Sequence of chain 3.A:
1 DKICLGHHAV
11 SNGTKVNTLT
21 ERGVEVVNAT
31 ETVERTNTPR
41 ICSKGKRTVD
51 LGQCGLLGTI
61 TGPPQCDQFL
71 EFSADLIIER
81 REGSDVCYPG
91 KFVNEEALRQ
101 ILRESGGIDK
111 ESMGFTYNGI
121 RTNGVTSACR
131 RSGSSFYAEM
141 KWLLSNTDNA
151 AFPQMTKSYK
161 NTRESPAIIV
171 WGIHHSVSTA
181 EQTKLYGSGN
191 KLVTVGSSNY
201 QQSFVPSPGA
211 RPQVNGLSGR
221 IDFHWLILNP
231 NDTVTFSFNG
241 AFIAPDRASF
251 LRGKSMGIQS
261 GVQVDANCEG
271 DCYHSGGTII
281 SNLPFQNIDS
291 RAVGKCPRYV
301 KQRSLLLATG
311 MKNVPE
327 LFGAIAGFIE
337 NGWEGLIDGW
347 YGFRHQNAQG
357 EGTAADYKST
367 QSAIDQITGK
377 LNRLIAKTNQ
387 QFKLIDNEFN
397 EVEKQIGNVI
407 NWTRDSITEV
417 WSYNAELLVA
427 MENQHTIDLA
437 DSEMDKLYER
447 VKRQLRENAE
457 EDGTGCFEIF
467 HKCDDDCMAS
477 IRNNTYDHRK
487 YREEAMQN

This small molecule binds to this protein.
Small molecule (SMILES): CC(=O)N[C@@H]1[C@@H](O)[C@H](O)[C@@H](CO)O[C@H]1O

Binding-site contacts:
Ligand atom O5 contacts residue ALA29 of chain 3.A at 4.3 Å.
Ligand atom C2 contacts residue ASN28 of chain 3.A at 2.4 Å.
Ligand atom C1 contacts residue ASN28 of chain 3.A at 1.4 Å.
Ligand atom C3 contacts residue ASN28 of chain 3.A at 3.8 Å.
Ligand atom C7 contacts residue ASN28 of chain 3.A at 3.3 Å.
Ligand atom O7 contacts residue ASN28 of chain 3.A at 3.6 Å (h-bond).
Ligand atom C5 contacts residue ASN28 of chain 3.A at 3.7 Å.
Ligand atom N2 contacts residue ASN28 of chain 3.A at 2.8 Å (h-bond).
Ligand atom C4 contacts residue ASN28 of chain 3.A at 4.3 Å.
Ligand atom C8 contacts residue ASN28 of chain 3.A at 4.4 Å.
Ligand atom O5 contacts residue ASN28 of chain 3.A at 2.5 Å (h-bond).